This small molecule binds to this protein.
Small molecule (SMILES): N#CCNc1ccccc1

Sequence of chain 1.A:
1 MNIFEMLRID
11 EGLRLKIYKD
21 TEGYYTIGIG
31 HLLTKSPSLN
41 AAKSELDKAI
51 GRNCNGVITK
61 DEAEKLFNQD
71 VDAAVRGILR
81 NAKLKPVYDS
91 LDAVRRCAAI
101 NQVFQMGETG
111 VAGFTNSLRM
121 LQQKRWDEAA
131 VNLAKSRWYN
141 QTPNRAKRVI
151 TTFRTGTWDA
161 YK

Binding-site contacts:
Ligand atom CAB contacts residue VAL111 of chain 1.A at 4.2 Å (hydrophobic).
Ligand atom CAF contacts residue ALA99 of chain 1.A at 3.6 Å (hydrophobic).
Ligand atom CAD contacts residue ALA99 of chain 1.A at 3.7 Å (hydrophobic).
Ligand atom NAI contacts residue GLN102 of chain 1.A at 2.7 Å (h-bond).
Ligand atom CAJ contacts residue PHE153 of chain 1.A at 4.1 Å (hydrophobic).
Ligand atom CAE contacts residue TYR88 of chain 1.A at 4.2 Å (hydrophobic).
Ligand atom CAC contacts residue TYR88 of chain 1.A at 4.1 Å (hydrophobic).
Ligand atom CAB contacts residue LEU133 of chain 1.A at 3.8 Å (hydrophobic).
Ligand atom CAE contacts residue VAL87 of chain 1.A at 3.9 Å (hydrophobic).
Ligand atom CAE contacts residue ALA99 of chain 1.A at 3.9 Å (hydrophobic).
Ligand atom CAH contacts residue PHE153 of chain 1.A at 3.3 Å (hydrophobic).
Ligand atom CAD contacts residue ILE78 of chain 1.A at 4.2 Å (hydrophobic).
Ligand atom CAG contacts residue ALA99 of chain 1.A at 3.8 Å (hydrophobic).
Ligand atom CAB contacts residue LEU121 of chain 1.A at 3.6 Å (hydrophobic).
Ligand atom CAC contacts residue ALA99 of chain 1.A at 3.8 Å (hydrophobic).
Ligand atom CAB contacts residue GLN102 of chain 1.A at 3.5 Å.
Ligand atom NAA contacts residue SER117 of chain 1.A at 3.7 Å.
Ligand atom CAB contacts residue LEU118 of chain 1.A at 3.9 Å (hydrophobic).
Ligand atom NAI contacts residue PHE153 of chain 1.A at 3.5 Å.
Ligand atom CAE contacts residue LEU118 of chain 1.A at 3.7 Å (hydrophobic).
Ligand atom NAI contacts residue VAL111 of chain 1.A at 3.6 Å.
Ligand atom CAJ contacts residue ALA99 of chain 1.A at 3.6 Å (hydrophobic).
Ligand atom CAH contacts residue GLN102 of chain 1.A at 2.9 Å.
Ligand atom CAH contacts residue LEU121 of chain 1.A at 3.5 Å (hydrophobic).
Ligand atom NAA contacts residue LEU118 of chain 1.A at 3.5 Å.
Ligand atom NAA contacts residue LEU121 of chain 1.A at 4.0 Å.
Ligand atom CAG contacts residue LEU121 of chain 1.A at 4.2 Å (hydrophobic).
Ligand atom CAC contacts residue LEU84 of chain 1.A at 3.9 Å (hydrophobic).
Ligand atom CAF contacts residue VAL103 of chain 1.A at 3.8 Å (hydrophobic).
Ligand atom CAF contacts residue VAL111 of chain 1.A at 3.4 Å (hydrophobic).
Ligand atom CAG contacts residue LEU118 of chain 1.A at 3.7 Å (hydrophobic).
Ligand atom CAD contacts residue VAL111 of chain 1.A at 4.2 Å (hydrophobic).
Ligand atom CAD contacts residue LEU84 of chain 1.A at 3.8 Å (hydrophobic).
Ligand atom NAI contacts residue ALA99 of chain 1.A at 4.0 Å.
Ligand atom NAA contacts residue LEU133 of chain 1.A at 4.0 Å.
Ligand atom NAA contacts residue PHE114 of chain 1.A at 3.5 Å.
Ligand atom CAD contacts residue VAL103 of chain 1.A at 4.0 Å (hydrophobic).
Ligand atom CAH contacts residue LEU133 of chain 1.A at 4.1 Å (hydrophobic).
Ligand atom CAJ contacts residue VAL111 of chain 1.A at 3.7 Å (hydrophobic).
Ligand atom CAJ contacts residue GLN102 of chain 1.A at 3.9 Å.